Binding-site contacts:
Ligand atom O1P contacts residue GLY403 of chain 1.A at 3.3 Å.
Ligand atom O3P contacts residue SER404 of chain 1.A at 2.6 Å (h-bond).
Ligand atom P contacts residue SER404 of chain 1.A at 3.5 Å.
Ligand atom O6 contacts residue GLY490 of chain 1.A at 2.8 Å (h-bond).
Ligand atom C3' contacts residue ASP439 of chain 1.A at 3.3 Å.
Ligand atom P contacts residue SER463 of chain 1.A at 3.7 Å.
Ligand atom O4' contacts residue ILE405 of chain 1.A at 3.6 Å.
Ligand atom C3' contacts residue SER143 of chain 1.A at 3.4 Å.
Ligand atom N3 contacts residue NAD1 of chain 1.L at 3.2 Å.
Ligand atom O5' contacts residue GLY403 of chain 1.A at 3.3 Å.
Ligand atom O3' contacts residue SER143 of chain 1.A at 2.6 Å (h-bond).
Ligand atom O5' contacts residue GLY440 of chain 1.A at 3.3 Å.
Ligand atom C4 contacts residue NAD1 of chain 1.L at 3.5 Å.
Ligand atom C4 contacts residue ILE405 of chain 1.A at 3.6 Å (hydrophobic).
Ligand atom O6 contacts residue GLY488 of chain 1.A at 3.7 Å.
Ligand atom N9 contacts residue ILE405 of chain 1.A at 3.6 Å.
Ligand atom O3P contacts residue SER463 of chain 1.A at 3.2 Å (h-bond).
Ligand atom C8 contacts residue MET145 of chain 1.A at 3.6 Å (hydrophobic).
Ligand atom N7 contacts residue MET489 of chain 1.A at 3.0 Å (h-bond).
Ligand atom O2P contacts residue GLY462 of chain 1.A at 2.8 Å (h-bond).
Ligand atom C5' contacts residue TYR486 of chain 1.A at 3.6 Å (hydrophobic).
Ligand atom N7 contacts residue GLY488 of chain 1.A at 3.7 Å.
Ligand atom O2' contacts residue ARG397 of chain 1.A at 3.0 Å (salt-bridge).
Ligand atom O6 contacts residue GLY517 of chain 1.A at 3.5 Å.
Ligand atom C2 contacts residue NAD1 of chain 1.L at 3.2 Å.
Ligand atom P contacts residue TYR486 of chain 1.A at 3.7 Å.
Ligand atom C5 contacts residue ILE405 of chain 1.A at 3.7 Å (hydrophobic).
Ligand atom O1P contacts residue SER404 of chain 1.A at 3.0 Å (h-bond).
Ligand atom O1P contacts residue GLY441 of chain 1.A at 2.9 Å (h-bond).
Ligand atom O3' contacts residue ASP439 of chain 1.A at 2.6 Å (salt-bridge).
Ligand atom C2' contacts residue ASP439 of chain 1.A at 3.5 Å.
Ligand atom C2 contacts residue CYS406 of chain 1.A at 3.2 Å (hydrophobic).
Ligand atom N1 contacts residue NAD1 of chain 1.L at 3.6 Å.
Ligand atom O3P contacts residue TYR486 of chain 1.A at 2.6 Å (h-bond).
Ligand atom C4' contacts residue ASP439 of chain 1.A at 3.5 Å.
Ligand atom N1 contacts residue GLN516 of chain 1.A at 3.0 Å (h-bond).
Ligand atom O2P contacts residue SER463 of chain 1.A at 3.0 Å (h-bond).
Ligand atom O2' contacts residue ASP439 of chain 1.A at 2.7 Å (salt-bridge).
Ligand atom O6 contacts residue MET489 of chain 1.A at 3.5 Å (h-bond).
Ligand atom C2' contacts residue ARG397 of chain 1.A at 3.6 Å.

Sequence of chain 1.A:
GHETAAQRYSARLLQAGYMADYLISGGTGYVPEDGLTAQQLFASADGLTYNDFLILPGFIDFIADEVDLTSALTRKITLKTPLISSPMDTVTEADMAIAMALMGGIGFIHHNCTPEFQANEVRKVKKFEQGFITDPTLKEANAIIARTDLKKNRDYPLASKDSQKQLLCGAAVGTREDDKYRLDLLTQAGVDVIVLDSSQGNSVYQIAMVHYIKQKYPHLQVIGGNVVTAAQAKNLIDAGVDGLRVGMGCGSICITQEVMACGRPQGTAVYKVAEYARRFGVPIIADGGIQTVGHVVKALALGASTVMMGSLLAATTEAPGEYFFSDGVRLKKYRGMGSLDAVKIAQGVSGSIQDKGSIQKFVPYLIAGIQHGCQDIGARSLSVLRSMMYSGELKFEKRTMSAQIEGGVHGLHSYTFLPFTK

This small molecule binds to this protein.
Small molecule (SMILES): O=c1[nH]cnc2c1ncn2[C@@H]1O[C@H](COP(=O)(O)O)[C@@H](O)[C@H]1O